Binding-site contacts:
Ligand atom O21 contacts residue LYS232 of chain 1.A at 3.3 Å (salt-bridge).
Ligand atom C3 contacts residue PHE225 of chain 1.A at 4.1 Å (hydrophobic).
Ligand atom O23 contacts residue LYS232 of chain 1.A at 3.9 Å.
Ligand atom C10 contacts residue ILE222 of chain 1.A at 3.6 Å (hydrophobic).
Ligand atom C17 contacts residue PHE169 of chain 1.A at 4.1 Å (hydrophobic).
Ligand atom O12 contacts residue PHE225 of chain 1.A at 3.1 Å.
Ligand atom O22 contacts residue ASP173 of chain 1.A at 4.0 Å.
Ligand atom C1 contacts residue PHE169 of chain 1.A at 3.4 Å (hydrophobic).
Ligand atom O21 contacts residue PHE169 of chain 1.A at 4.0 Å.
Ligand atom C2 contacts residue PHE225 of chain 1.A at 3.7 Å (hydrophobic).
Ligand atom C18 contacts residue PHE169 of chain 1.A at 3.4 Å (hydrophobic).
Ligand atom C24 contacts residue LYS232 of chain 1.A at 3.2 Å.
Ligand atom C2 contacts residue LEU179 of chain 1.A at 3.5 Å (hydrophobic).
Ligand atom C17 contacts residue LYS232 of chain 1.A at 3.9 Å.
Ligand atom C7 contacts residue PHE176 of chain 1.A at 4.1 Å (hydrophobic).
Ligand atom O21 contacts residue LYS167 of chain 1.A at 3.4 Å (salt-bridge).
Ligand atom C13 contacts residue VAL175 of chain 1.A at 3.8 Å (hydrophobic).
Ligand atom C30 contacts residue LYS232 of chain 1.A at 4.0 Å.
Ligand atom O22 contacts residue PHE169 of chain 1.A at 4.0 Å.
Ligand atom C4 contacts residue PHE225 of chain 1.A at 3.3 Å (hydrophobic).
Ligand atom O25 contacts residue LYS232 of chain 1.A at 2.8 Å (salt-bridge).
Ligand atom O34 contacts residue LYS167 of chain 1.A at 4.1 Å.
Ligand atom C3 contacts residue PHE176 of chain 1.A at 3.4 Å (hydrophobic).
Ligand atom C9 contacts residue PHE183 of chain 1.A at 3.5 Å (hydrophobic).
Ligand atom C5 contacts residue PHE225 of chain 1.A at 3.1 Å (hydrophobic).
Ligand atom O21 contacts residue PHE225 of chain 1.A at 3.9 Å.
Ligand atom C4 contacts residue PHE169 of chain 1.A at 3.9 Å (hydrophobic).
Ligand atom C8 contacts residue SER157 of chain 1.A at 4.0 Å.
Ligand atom C2 contacts residue PHE176 of chain 1.A at 3.9 Å (hydrophobic).
Ligand atom C17 contacts residue LYS167 of chain 1.A at 3.6 Å.
Ligand atom O12 contacts residue PHE169 of chain 1.A at 3.8 Å.
Ligand atom C1 contacts residue PHE225 of chain 1.A at 3.9 Å (hydrophobic).
Ligand atom O14 contacts residue VAL175 of chain 1.A at 3.8 Å.
Ligand atom C11 contacts residue PHE277 of chain 1.A at 3.6 Å (hydrophobic).
Ligand atom C26 contacts residue LYS232 of chain 1.A at 4.1 Å.
Ligand atom C13 contacts residue PHE169 of chain 1.A at 4.1 Å (hydrophobic).
Ligand atom C16 contacts residue LYS232 of chain 1.A at 3.5 Å.
Ligand atom O31 contacts residue LYS232 of chain 1.A at 3.8 Å.
Ligand atom C1 contacts residue PHE176 of chain 1.A at 4.0 Å (hydrophobic).
Ligand atom C8 contacts residue LEU180 of chain 1.A at 3.8 Å (hydrophobic).

The protein below binds the small molecule below.
Small molecule (SMILES): OC[C@H]1O[C@H](O[C@H]2[C@H](O)[C@@H](O)[C@H](OCCCCCC3CCCCC3)O[C@@H]2CO)[C@H](O)[C@@H](O)[C@@H]1O

Sequence of chain 1.A:
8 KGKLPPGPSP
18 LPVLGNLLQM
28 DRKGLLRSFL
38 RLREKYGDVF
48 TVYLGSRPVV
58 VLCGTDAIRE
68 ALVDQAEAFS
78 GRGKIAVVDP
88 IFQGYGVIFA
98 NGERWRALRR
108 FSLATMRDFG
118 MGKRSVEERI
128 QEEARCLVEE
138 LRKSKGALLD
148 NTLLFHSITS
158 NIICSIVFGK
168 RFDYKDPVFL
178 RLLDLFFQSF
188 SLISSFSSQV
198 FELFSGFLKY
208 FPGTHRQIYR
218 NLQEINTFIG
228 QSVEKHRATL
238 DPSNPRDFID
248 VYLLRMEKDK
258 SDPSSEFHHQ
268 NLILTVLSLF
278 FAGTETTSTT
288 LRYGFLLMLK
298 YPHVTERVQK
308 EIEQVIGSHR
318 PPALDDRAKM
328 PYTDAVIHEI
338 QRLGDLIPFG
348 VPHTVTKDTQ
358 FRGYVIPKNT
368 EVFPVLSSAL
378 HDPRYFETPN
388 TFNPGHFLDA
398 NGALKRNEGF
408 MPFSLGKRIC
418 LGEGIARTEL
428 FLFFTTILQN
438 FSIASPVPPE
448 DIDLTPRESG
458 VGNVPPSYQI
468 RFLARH